The small molecule below binds the protein below.
Small molecule (SMILES): O=C(NC1CC1)C(=O)N[C@@H]1O[C@H](CO)[C@@H](O)[C@H](O)[C@H]1O

Binding-site contacts:
Ligand atom O5 contacts residue HIS377 of chain 1.A at 3.7 Å.
Ligand atom C2 contacts residue HIS377 of chain 1.A at 3.4 Å.
Ligand atom C6 contacts residue GLY135 of chain 1.A at 3.8 Å.
Ligand atom N1 contacts residue HIS377 of chain 1.A at 3.6 Å.
Ligand atom O3 contacts residue GLY675 of chain 1.A at 3.2 Å (h-bond).
Ligand atom O8 contacts residue ASN284 of chain 1.A at 3.4 Å (h-bond).
Ligand atom O4 contacts residue ASN484 of chain 1.A at 3.6 Å (h-bond).
Ligand atom O2 contacts residue ASN284 of chain 1.A at 3.0 Å (h-bond).
Ligand atom O5 contacts residue LEU136 of chain 1.A at 3.6 Å.
Ligand atom C10 contacts residue ASP339 of chain 1.A at 3.6 Å.
Ligand atom C3 contacts residue GLU672 of chain 1.A at 3.5 Å.
Ligand atom N1 contacts residue ASN284 of chain 1.A at 3.7 Å.
Ligand atom C5 contacts residue LEU136 of chain 1.A at 3.8 Å (hydrophobic).
Ligand atom O4 contacts residue THR676 of chain 1.A at 3.9 Å.
Ligand atom O2 contacts residue TYR573 of chain 1.A at 3.2 Å (h-bond).
Ligand atom C6 contacts residue LEU139 of chain 1.A at 3.9 Å (hydrophobic).
Ligand atom O7 contacts residue LEU136 of chain 1.A at 2.8 Å.
Ligand atom C3 contacts residue GLY675 of chain 1.A at 3.8 Å.
Ligand atom C6 contacts residue ASN484 of chain 1.A at 3.1 Å.
Ligand atom C5 contacts residue GLY135 of chain 1.A at 3.7 Å.
Ligand atom C7 contacts residue ASN284 of chain 1.A at 3.9 Å.
Ligand atom O4 contacts residue GLY675 of chain 1.A at 2.7 Å (h-bond).
Ligand atom C11 contacts residue ASN284 of chain 1.A at 3.9 Å.
Ligand atom O4 contacts residue SER674 of chain 1.A at 3.7 Å.
Ligand atom N2 contacts residue ASN284 of chain 1.A at 3.7 Å.
Ligand atom O3 contacts residue GLU672 of chain 1.A at 2.7 Å (salt-bridge).
Ligand atom C4 contacts residue GLY675 of chain 1.A at 3.7 Å.
Ligand atom O6 contacts residue ASN484 of chain 1.A at 2.8 Å (h-bond).
Ligand atom C8 contacts residue ASN284 of chain 1.A at 3.9 Å.
Ligand atom O6 contacts residue LEU139 of chain 1.A at 3.7 Å.
Ligand atom C11 contacts residue HIS341 of chain 1.A at 3.8 Å.
Ligand atom O2 contacts residue HIS377 of chain 1.A at 3.9 Å.
Ligand atom O2 contacts residue GLU672 of chain 1.A at 3.3 Å (salt-bridge).
Ligand atom O3 contacts residue SER674 of chain 1.A at 3.1 Å (h-bond).
Ligand atom O3 contacts residue ALA673 of chain 1.A at 3.5 Å (h-bond).
Ligand atom C7 contacts residue LEU136 of chain 1.A at 3.3 Å (hydrophobic).
Ligand atom C6 contacts residue HIS377 of chain 1.A at 3.7 Å.
Ligand atom C10 contacts residue HIS341 of chain 1.A at 3.1 Å.
Ligand atom O6 contacts residue HIS377 of chain 1.A at 2.6 Å (h-bond).
Ligand atom O6 contacts residue VAL455 of chain 1.A at 3.8 Å.

Sequence of chain 1.A:
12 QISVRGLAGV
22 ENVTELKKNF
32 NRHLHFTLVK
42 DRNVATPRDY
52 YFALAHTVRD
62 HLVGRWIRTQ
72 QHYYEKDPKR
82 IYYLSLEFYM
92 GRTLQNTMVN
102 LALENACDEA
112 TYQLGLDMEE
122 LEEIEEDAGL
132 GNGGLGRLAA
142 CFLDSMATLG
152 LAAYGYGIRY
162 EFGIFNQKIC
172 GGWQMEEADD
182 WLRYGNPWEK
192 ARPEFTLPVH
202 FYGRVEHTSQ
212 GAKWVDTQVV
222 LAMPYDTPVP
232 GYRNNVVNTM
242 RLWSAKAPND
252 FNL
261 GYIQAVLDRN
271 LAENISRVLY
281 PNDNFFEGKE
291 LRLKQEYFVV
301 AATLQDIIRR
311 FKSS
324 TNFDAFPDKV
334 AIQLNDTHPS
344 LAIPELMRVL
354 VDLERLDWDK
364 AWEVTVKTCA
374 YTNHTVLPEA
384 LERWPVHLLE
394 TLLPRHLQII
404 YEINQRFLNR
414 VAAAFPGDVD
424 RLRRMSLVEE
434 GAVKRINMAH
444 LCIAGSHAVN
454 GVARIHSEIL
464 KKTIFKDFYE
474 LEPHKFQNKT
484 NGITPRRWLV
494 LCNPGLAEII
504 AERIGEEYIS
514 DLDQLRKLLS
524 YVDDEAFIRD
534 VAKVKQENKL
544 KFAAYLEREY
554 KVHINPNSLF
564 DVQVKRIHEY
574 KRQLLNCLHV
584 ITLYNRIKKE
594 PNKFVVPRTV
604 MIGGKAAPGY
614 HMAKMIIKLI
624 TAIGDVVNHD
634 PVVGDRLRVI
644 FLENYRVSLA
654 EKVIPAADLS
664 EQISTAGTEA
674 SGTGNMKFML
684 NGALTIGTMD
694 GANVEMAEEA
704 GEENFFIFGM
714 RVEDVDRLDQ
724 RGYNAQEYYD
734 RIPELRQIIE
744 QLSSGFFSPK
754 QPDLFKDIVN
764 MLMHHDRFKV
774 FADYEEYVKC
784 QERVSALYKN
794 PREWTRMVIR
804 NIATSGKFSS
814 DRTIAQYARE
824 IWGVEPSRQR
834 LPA